Binding-site contacts:
Ligand atom N3 contacts residue LEU27 of chain 1.B at 3.7 Å.
Ligand atom N6 contacts residue ALA52 of chain 1.B at 3.4 Å.
Ligand atom O1A contacts residue SER29 of chain 1.B at 3.7 Å.
Ligand atom N6 contacts residue GLN100 of chain 1.B at 3.0 Å (h-bond).
Ligand atom N6 contacts residue MET99 of chain 1.B at 3.6 Å.
Ligand atom O1B contacts residue MG1 of chain 1.K at 1.9 Å.
Ligand atom O1A contacts residue VAL35 of chain 1.B at 3.6 Å.
Ligand atom O2A contacts residue ASP164 of chain 1.B at 2.8 Å (salt-bridge).
Ligand atom PG contacts residue ARG150 of chain 1.B at 3.7 Å.
Ligand atom O1G contacts residue ALA31 of chain 1.B at 3.0 Å (h-bond).
Ligand atom O3G contacts residue ASN151 of chain 1.B at 3.4 Å (h-bond).
Ligand atom C5' contacts residue GLY28 of chain 1.B at 3.5 Å.
Ligand atom PB contacts residue MG1 of chain 1.K at 3.2 Å.
Ligand atom O4' contacts residue VAL35 of chain 1.B at 3.4 Å.
Ligand atom O2A contacts residue MG1 of chain 1.K at 2.1 Å.
Ligand atom N3B contacts residue ARG150 of chain 1.B at 3.6 Å.
Ligand atom N6 contacts residue LEU153 of chain 1.B at 3.5 Å.
Ligand atom O2' contacts residue CYS106 of chain 1.B at 3.3 Å (h-bond).
Ligand atom O1A contacts residue GLY33 of chain 1.B at 3.4 Å (h-bond).
Ligand atom O3G contacts residue ASP146 of chain 1.B at 2.7 Å (salt-bridge).
Ligand atom C2 contacts residue MET102 of chain 1.B at 3.2 Å (hydrophobic).
Ligand atom O2B contacts residue ARG150 of chain 1.B at 3.7 Å.
Ligand atom C5' contacts residue SER29 of chain 1.B at 3.6 Å.
Ligand atom N1 contacts residue MET102 of chain 1.B at 3.0 Å (h-bond).
Ligand atom PA contacts residue MG1 of chain 1.K at 3.3 Å.
Ligand atom O1A contacts residue GLY30 of chain 1.B at 3.2 Å (h-bond).
Ligand atom O3A contacts residue GLY30 of chain 1.B at 3.5 Å.
Ligand atom O5' contacts residue VAL35 of chain 1.B at 3.5 Å.
Ligand atom PG contacts residue ALA31 of chain 1.B at 3.7 Å.
Ligand atom C4' contacts residue GLY28 of chain 1.B at 3.8 Å.
Ligand atom O3G contacts residue ARG150 of chain 1.B at 2.9 Å (salt-bridge).
Ligand atom N7 contacts residue JBJ1 of chain 1.L at 3.4 Å (h-bond).
Ligand atom C8 contacts residue VAL35 of chain 1.B at 3.7 Å (hydrophobic).
Ligand atom N3B contacts residue GLY30 of chain 1.B at 3.5 Å.
Ligand atom C6 contacts residue ALA52 of chain 1.B at 3.7 Å (hydrophobic).
Ligand atom O1B contacts residue ASN151 of chain 1.B at 2.9 Å (h-bond).
Ligand atom O3A contacts residue MG1 of chain 1.K at 3.5 Å.
Ligand atom O1A contacts residue LYS54 of chain 1.B at 3.6 Å.
Ligand atom O2A contacts residue LYS54 of chain 1.B at 3.1 Å (salt-bridge).
Ligand atom O2G contacts residue ALA31 of chain 1.B at 3.5 Å (h-bond).

Sequence of chain 1.B:
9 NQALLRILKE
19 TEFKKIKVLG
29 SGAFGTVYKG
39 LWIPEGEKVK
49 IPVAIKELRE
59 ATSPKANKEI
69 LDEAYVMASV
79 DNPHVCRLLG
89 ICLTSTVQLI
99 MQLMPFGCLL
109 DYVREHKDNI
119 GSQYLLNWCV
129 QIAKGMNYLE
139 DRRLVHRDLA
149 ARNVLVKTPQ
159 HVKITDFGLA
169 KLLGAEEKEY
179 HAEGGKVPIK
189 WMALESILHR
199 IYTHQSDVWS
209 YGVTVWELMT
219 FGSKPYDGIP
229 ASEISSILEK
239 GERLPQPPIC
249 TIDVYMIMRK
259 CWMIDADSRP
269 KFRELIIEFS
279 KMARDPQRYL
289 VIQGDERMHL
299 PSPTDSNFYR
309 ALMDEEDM

A protein and the small-molecule ligand that binds it are described below.
Small molecule (SMILES): Nc1ncnc2c1ncn2[C@@H]1O[C@H](CO[P](=O)(O)O[P](=O)(O)NP(=O)(O)O)[C@@H](O)[C@H]1O